Binding-site contacts:
Ligand atom C5 contacts residue SER632 of chain 1.G at 4.3 Å.
Ligand atom N6 contacts residue GLY637 of chain 1.G at 4.1 Å.
Ligand atom C6 contacts residue PRO631 of chain 1.G at 4.0 Å (hydrophobic).
Ligand atom N9 contacts residue PRO419 of chain 1.G at 4.2 Å.
Ligand atom C6 contacts residue GLY639 of chain 1.G at 3.7 Å.
Ligand atom N7 contacts residue PRO419 of chain 1.G at 4.4 Å.
Ligand atom N1 contacts residue GLY639 of chain 1.G at 2.9 Å (h-bond).
Ligand atom C8 contacts residue PRO419 of chain 1.G at 4.3 Å (hydrophobic).
Ligand atom N6 contacts residue GLY639 of chain 1.G at 2.8 Å (h-bond).
Ligand atom N1 contacts residue ILE622 of chain 1.G at 4.4 Å.
Ligand atom N6 contacts residue PHE638 of chain 1.G at 3.8 Å.
Ligand atom O4' contacts residue PRO631 of chain 1.G at 3.8 Å.
Ligand atom C5 contacts residue PRO631 of chain 1.G at 4.4 Å (hydrophobic).
Ligand atom C6 contacts residue SER632 of chain 1.G at 4.3 Å.
Ligand atom N9 contacts residue HIS630 of chain 1.G at 4.2 Å.
Ligand atom C6 contacts residue PRO419 of chain 1.G at 4.4 Å (hydrophobic).
Ligand atom O5' contacts residue PRO631 of chain 1.G at 4.1 Å.
Ligand atom C2 contacts residue PRO419 of chain 1.G at 4.4 Å (hydrophobic).
Ligand atom C5 contacts residue PRO419 of chain 1.G at 4.2 Å (hydrophobic).
Ligand atom O4' contacts residue HIS630 of chain 1.G at 4.4 Å.
Ligand atom O2P contacts residue PHE629 of chain 1.G at 4.0 Å.
Ligand atom C6 contacts residue VAL418 of chain 1.G at 3.8 Å (hydrophobic).
Ligand atom N6 contacts residue SER632 of chain 1.G at 3.9 Å.
Ligand atom C2 contacts residue GLY639 of chain 1.G at 3.7 Å.
Ligand atom C4 contacts residue PRO419 of chain 1.G at 4.2 Å (hydrophobic).
Ligand atom N6 contacts residue PRO631 of chain 1.G at 3.9 Å.
Ligand atom O2P contacts residue HIS628 of chain 1.G at 4.3 Å.
Ligand atom N1 contacts residue PRO631 of chain 1.G at 4.2 Å.
Ligand atom O5' contacts residue PHE629 of chain 1.G at 4.2 Å.
Ligand atom O2P contacts residue PRO631 of chain 1.G at 3.8 Å.
Ligand atom C1' contacts residue HIS630 of chain 1.G at 4.0 Å.
Ligand atom C2' contacts residue PRO419 of chain 1.G at 4.0 Å (hydrophobic).
Ligand atom N6 contacts residue VAL418 of chain 1.G at 3.6 Å.
Ligand atom C4 contacts residue PRO631 of chain 1.G at 4.4 Å (hydrophobic).
Ligand atom N7 contacts residue SER632 of chain 1.G at 3.8 Å.
Ligand atom C8 contacts residue HIS630 of chain 1.G at 3.4 Å.
Ligand atom N7 contacts residue HIS630 of chain 1.G at 4.1 Å.
Ligand atom N1 contacts residue VAL418 of chain 1.G at 3.8 Å.
Ligand atom N3 contacts residue PRO419 of chain 1.G at 4.3 Å.
Ligand atom N6 contacts residue PRO633 of chain 1.G at 4.2 Å.

A small-molecule ligand and the protein it binds are described below.
Small molecule (SMILES): Nc1ncnc2c1ncn2[C@H]1C[C@H](O)[C@@H](COP(=O)(O)O)O1

Sequence of chain 1.G:
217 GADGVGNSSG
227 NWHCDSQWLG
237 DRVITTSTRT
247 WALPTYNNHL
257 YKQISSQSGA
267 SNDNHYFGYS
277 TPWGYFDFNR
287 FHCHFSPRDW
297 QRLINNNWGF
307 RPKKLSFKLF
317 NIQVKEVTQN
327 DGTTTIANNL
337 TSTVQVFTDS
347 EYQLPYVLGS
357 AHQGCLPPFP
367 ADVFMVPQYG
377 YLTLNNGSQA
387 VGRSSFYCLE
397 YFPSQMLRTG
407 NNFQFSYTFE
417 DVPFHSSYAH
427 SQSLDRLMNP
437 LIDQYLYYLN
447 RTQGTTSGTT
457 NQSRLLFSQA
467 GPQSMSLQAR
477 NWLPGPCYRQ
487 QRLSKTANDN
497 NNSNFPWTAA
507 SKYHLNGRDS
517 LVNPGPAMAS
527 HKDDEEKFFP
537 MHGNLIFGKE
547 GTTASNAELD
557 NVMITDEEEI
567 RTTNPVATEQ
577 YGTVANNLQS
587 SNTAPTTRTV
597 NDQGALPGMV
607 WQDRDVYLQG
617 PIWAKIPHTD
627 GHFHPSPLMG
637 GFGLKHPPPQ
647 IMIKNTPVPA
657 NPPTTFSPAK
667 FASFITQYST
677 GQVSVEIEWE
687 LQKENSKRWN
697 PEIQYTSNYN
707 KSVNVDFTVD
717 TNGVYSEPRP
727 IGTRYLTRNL